Sequence of chain 1.FA:
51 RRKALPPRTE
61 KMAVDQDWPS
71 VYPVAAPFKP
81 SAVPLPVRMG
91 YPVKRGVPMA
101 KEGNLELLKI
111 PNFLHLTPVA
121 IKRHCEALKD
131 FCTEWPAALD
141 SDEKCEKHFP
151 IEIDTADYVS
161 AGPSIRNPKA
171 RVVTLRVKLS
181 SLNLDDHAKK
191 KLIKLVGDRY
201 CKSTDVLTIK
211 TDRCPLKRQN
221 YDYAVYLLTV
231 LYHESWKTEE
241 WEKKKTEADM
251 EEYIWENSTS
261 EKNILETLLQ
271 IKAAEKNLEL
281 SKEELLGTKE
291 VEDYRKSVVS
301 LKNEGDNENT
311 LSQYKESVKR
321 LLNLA

Sequence of chain 1.CA:
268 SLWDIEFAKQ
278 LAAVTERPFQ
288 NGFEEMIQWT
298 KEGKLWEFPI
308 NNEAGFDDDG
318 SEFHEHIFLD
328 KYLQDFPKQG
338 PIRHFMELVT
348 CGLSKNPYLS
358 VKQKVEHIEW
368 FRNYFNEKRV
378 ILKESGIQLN

Binding-site contacts:
Ligand atom O contacts residue PHE320 of chain 1.CA at 4.0 Å.
Ligand atom C contacts residue PHE325 of chain 1.CA at 4.0 Å (hydrophobic).
Ligand atom CB contacts residue ARG10 of chain 1.DA at 3.2 Å.
Ligand atom CA contacts residue ARG10 of chain 1.DA at 4.1 Å.
Ligand atom CB contacts residue ARG17 of chain 1.DA at 3.7 Å.
Ligand atom O contacts residue HIS183 of chain 1.J at 3.9 Å.
Ligand atom O contacts residue PHE325 of chain 1.CA at 2.9 Å.
Ligand atom CB contacts residue THR229 of chain 1.FA at 4.0 Å.
Ligand atom CB contacts residue PHE325 of chain 1.CA at 4.1 Å (hydrophobic).
Ligand atom CB contacts residue TYR226 of chain 1.FA at 3.1 Å (hydrophobic).
Ligand atom CA contacts residue HIS321 of chain 1.CA at 3.8 Å.
Ligand atom N contacts residue HIS321 of chain 1.CA at 3.8 Å.
Ligand atom N contacts residue ARG10 of chain 1.DA at 4.5 Å.
Ligand atom CA contacts residue ARG13 of chain 1.DA at 4.2 Å.
Ligand atom CA contacts residue TYR226 of chain 1.FA at 4.4 Å (hydrophobic).
Ligand atom O contacts residue ARG13 of chain 1.DA at 2.6 Å (salt-bridge).
Ligand atom O contacts residue TYR226 of chain 1.FA at 4.3 Å.
Ligand atom CB contacts residue ARG13 of chain 1.DA at 3.8 Å.
Ligand atom CA contacts residue PHE325 of chain 1.CA at 4.4 Å (hydrophobic).
Ligand atom O contacts residue HIS321 of chain 1.CA at 3.0 Å.
Ligand atom N contacts residue TRP189 of chain 1.J at 4.3 Å.
Ligand atom CB contacts residue TRP189 of chain 1.J at 4.4 Å (hydrophobic).
Ligand atom C contacts residue HIS321 of chain 1.CA at 3.4 Å.
Ligand atom CA contacts residue PHE320 of chain 1.CA at 4.3 Å (hydrophobic).
Ligand atom C contacts residue ARG13 of chain 1.DA at 3.4 Å.
Ligand atom CA contacts residue TRP189 of chain 1.J at 4.2 Å (hydrophobic).
Ligand atom N contacts residue ARG13 of chain 1.DA at 3.8 Å.

This small molecule binds to this protein.
Small molecule (SMILES): C[C@H](N)C(=O)N[C@@H](C)C(=O)N[C@@H](C)C(=O)N[C@@H](C)C(=O)N[C@@H](C)C(=O)N[C@@H](C)C(=O)N[C@@H](C)C(=O)N[C@@H](C)C(=O)N[C@@H](C)C(=O)N[C@@H](C)C(=O)N[C@@H](C)C(=O)N[C@@H](C)C(=O)N[C@@H](C)C(=O)N[C@@H](C)C(=O)N[C@@H](C)C(=O)N[C@@H](C)C(=O)N[C@@H](C)C(=O)N[C@@H](C)C=O

Sequence of chain 1.J:
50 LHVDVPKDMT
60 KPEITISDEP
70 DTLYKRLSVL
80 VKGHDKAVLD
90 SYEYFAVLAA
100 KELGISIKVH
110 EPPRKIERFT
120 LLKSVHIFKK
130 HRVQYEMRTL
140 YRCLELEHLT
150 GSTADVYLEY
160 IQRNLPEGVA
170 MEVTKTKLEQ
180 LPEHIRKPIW

Sequence of chain 1.DA:
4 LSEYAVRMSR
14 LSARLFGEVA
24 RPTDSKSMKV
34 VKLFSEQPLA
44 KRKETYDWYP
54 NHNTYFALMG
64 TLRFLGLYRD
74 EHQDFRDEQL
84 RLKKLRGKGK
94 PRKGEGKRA